Sequence of chain 1.B:
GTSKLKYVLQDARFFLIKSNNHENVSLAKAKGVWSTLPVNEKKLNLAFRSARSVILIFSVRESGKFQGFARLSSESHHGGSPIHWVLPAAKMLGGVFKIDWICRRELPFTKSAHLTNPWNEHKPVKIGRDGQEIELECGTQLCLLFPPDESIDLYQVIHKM

The small molecule below binds the protein below.
Small molecule (SMILES): CNC(=O)[C@H]1CCNC1

Binding-site contacts:
Ligand atom C03 contacts residue SER52 of chain 1.B at 3.6 Å.
Ligand atom C07 contacts residue ASP150 of chain 1.B at 3.4 Å.
Ligand atom C05 contacts residue LYS35 of chain 1.B at 3.1 Å.
Ligand atom C01 contacts residue ASN41 of chain 1.B at 4.1 Å.
Ligand atom N02 contacts residue SER52 of chain 1.B at 2.7 Å (h-bond).
Ligand atom C03 contacts residue TRP51 of chain 1.B at 3.7 Å (hydrophobic).
Ligand atom N02 contacts residue TRP51 of chain 1.B at 3.6 Å.
Ligand atom C05 contacts residue TRP51 of chain 1.B at 4.1 Å (hydrophobic).
Ligand atom C04 contacts residue THR53 of chain 1.B at 4.4 Å.
Ligand atom C04 contacts residue TRP51 of chain 1.B at 3.9 Å (hydrophobic).
Ligand atom C01 contacts residue TRP102 of chain 1.B at 3.4 Å (hydrophobic).
Ligand atom C05 contacts residue SER36 of chain 1.B at 4.2 Å.
Ligand atom C01 contacts residue TRP51 of chain 1.B at 3.9 Å (hydrophobic).
Ligand atom C05 contacts residue ASP150 of chain 1.B at 4.0 Å.
Ligand atom C04 contacts residue SER52 of chain 1.B at 3.7 Å.
Ligand atom C08 contacts residue THR53 of chain 1.B at 4.3 Å.
Ligand atom N06 contacts residue ARG78 of chain 1.B at 4.3 Å.
Ligand atom N06 contacts residue LYS35 of chain 1.B at 3.1 Å (salt-bridge).
Ligand atom O09 contacts residue ASN41 of chain 1.B at 3.7 Å.
Ligand atom N06 contacts residue ASP150 of chain 1.B at 3.1 Å (salt-bridge).
Ligand atom C08 contacts residue SER52 of chain 1.B at 4.2 Å.
Ligand atom C07 contacts residue LEU54 of chain 1.B at 4.2 Å (hydrophobic).
Ligand atom C01 contacts residue SER52 of chain 1.B at 3.7 Å.
Ligand atom C07 contacts residue THR53 of chain 1.B at 4.4 Å.
Ligand atom O09 contacts residue TRP51 of chain 1.B at 4.2 Å.